This protein binds this small molecule.
Small molecule (SMILES): CC(=O)N[C@H]1[C@H](O[C@H]2[C@H](O)[C@@H](NC(C)=O)CO[C@@H]2CO)O[C@H](CO)[C@@H](O[C@@H]2O[C@H](CO)[C@@H](O)[C@H](O)[C@@H]2O)[C@@H]1O

Binding-site contacts:
Ligand atom O7 contacts residue SER457 of chain 1.D at 2.8 Å (h-bond).
Ligand atom N2 contacts residue SER458 of chain 1.D at 4.3 Å.
Ligand atom C5 contacts residue ASN459 of chain 1.D at 3.6 Å.
Ligand atom O7 contacts residue NAG1 of chain 1.N at 3.2 Å.
Ligand atom C8 contacts residue NAG1 of chain 1.N at 4.4 Å.
Ligand atom C3 contacts residue ASN459 of chain 1.D at 4.1 Å.
Ligand atom O7 contacts residue SER458 of chain 1.D at 4.1 Å.
Ligand atom O5 contacts residue GLU309 of chain 1.D at 3.4 Å (salt-bridge).
Ligand atom N2 contacts residue ASN459 of chain 1.D at 3.4 Å (h-bond).
Ligand atom C7 contacts residue ASN459 of chain 1.D at 4.2 Å.
Ligand atom C7 contacts residue SER457 of chain 1.D at 3.8 Å.
Ligand atom C6 contacts residue ALA307 of chain 1.D at 4.2 Å (hydrophobic).
Ligand atom O6 contacts residue GLU309 of chain 1.D at 3.8 Å.
Ligand atom C5 contacts residue GLU309 of chain 1.D at 3.6 Å.
Ligand atom N2 contacts residue SER457 of chain 1.D at 4.1 Å.
Ligand atom C4 contacts residue ASN459 of chain 1.D at 4.4 Å.
Ligand atom C7 contacts residue NAG1 of chain 1.N at 3.7 Å.
Ligand atom O5 contacts residue ASN459 of chain 1.D at 2.2 Å (h-bond).
Ligand atom O5 contacts residue ALA307 of chain 1.D at 3.8 Å.
Ligand atom C1 contacts residue ASN459 of chain 1.D at 1.6 Å.
Ligand atom C1 contacts residue GLU309 of chain 1.D at 3.8 Å.
Ligand atom C6 contacts residue GLU309 of chain 1.D at 3.9 Å.
Ligand atom C2 contacts residue ASN459 of chain 1.D at 2.8 Å.
Ligand atom N2 contacts residue NAG1 of chain 1.N at 4.2 Å.
Ligand atom C1 contacts residue SER458 of chain 1.D at 4.3 Å.

Sequence of chain 1.D:
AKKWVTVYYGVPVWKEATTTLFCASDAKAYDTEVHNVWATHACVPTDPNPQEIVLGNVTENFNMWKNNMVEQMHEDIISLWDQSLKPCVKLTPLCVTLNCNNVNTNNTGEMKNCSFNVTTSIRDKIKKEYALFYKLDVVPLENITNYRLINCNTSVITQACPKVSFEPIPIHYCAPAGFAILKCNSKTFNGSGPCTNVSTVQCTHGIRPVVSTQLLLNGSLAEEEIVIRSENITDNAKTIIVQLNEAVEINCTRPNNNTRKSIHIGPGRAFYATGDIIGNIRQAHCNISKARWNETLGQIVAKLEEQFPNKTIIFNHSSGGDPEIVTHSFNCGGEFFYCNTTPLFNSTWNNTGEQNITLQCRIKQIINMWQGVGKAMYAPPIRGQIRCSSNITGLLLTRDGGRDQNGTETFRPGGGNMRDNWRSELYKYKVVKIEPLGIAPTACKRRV